Sequence of chain 45.B:
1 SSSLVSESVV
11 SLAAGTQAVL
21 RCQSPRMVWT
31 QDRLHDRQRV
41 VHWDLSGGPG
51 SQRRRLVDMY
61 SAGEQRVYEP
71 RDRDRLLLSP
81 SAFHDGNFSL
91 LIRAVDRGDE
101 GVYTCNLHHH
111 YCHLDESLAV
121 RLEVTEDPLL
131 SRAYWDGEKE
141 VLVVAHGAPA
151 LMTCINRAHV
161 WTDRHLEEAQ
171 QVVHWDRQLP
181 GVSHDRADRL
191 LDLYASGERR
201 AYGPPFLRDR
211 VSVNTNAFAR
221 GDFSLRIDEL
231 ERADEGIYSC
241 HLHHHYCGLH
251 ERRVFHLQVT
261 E

This protein binds this small molecule.
Small molecule (SMILES): CC(=O)N[C@@H]1[C@@H](O)[C@H](O)[C@@H](CO)O[C@H]1O

Binding-site contacts:
Ligand atom C1 contacts residue ASN87 of chain 45.B at 1.4 Å.
Ligand atom O6 contacts residue LEU151 of chain 45.B at 3.4 Å.
Ligand atom C1 contacts residue SER89 of chain 45.B at 4.5 Å.
Ligand atom C2 contacts residue ASN87 of chain 45.B at 2.4 Å.
Ligand atom C4 contacts residue ASN87 of chain 45.B at 4.2 Å.
Ligand atom C5 contacts residue ASN87 of chain 45.B at 3.7 Å.
Ligand atom C4 contacts residue LEU151 of chain 45.B at 4.4 Å (hydrophobic).
Ligand atom N2 contacts residue ASN87 of chain 45.B at 2.9 Å (h-bond).
Ligand atom O5 contacts residue SER79 of chain 45.B at 4.4 Å.
Ligand atom C6 contacts residue LEU151 of chain 45.B at 3.8 Å (hydrophobic).
Ligand atom C5 contacts residue SER89 of chain 45.B at 4.3 Å.
Ligand atom C3 contacts residue ASN87 of chain 45.B at 3.7 Å.
Ligand atom O7 contacts residue ASP85 of chain 45.B at 4.3 Å.
Ligand atom O5 contacts residue SER89 of chain 45.B at 4.1 Å.
Ligand atom O7 contacts residue ASN87 of chain 45.B at 3.9 Å.
Ligand atom O5 contacts residue ASN87 of chain 45.B at 2.3 Å (h-bond).
Ligand atom O4 contacts residue LEU151 of chain 45.B at 3.7 Å.
Ligand atom C7 contacts residue ASN87 of chain 45.B at 3.6 Å.
Ligand atom C5 contacts residue LEU151 of chain 45.B at 4.1 Å (hydrophobic).